A protein and the small-molecule ligand that binds it are described below.
Small molecule (SMILES): CC(=O)N[C@H]1[C@H](O[C@H]2[C@H](O)[C@@H](NC(C)=O)CO[C@@H]2CO)O[C@H](CO)[C@@H](O)[C@@H]1O

Sequence of chain 1.C:
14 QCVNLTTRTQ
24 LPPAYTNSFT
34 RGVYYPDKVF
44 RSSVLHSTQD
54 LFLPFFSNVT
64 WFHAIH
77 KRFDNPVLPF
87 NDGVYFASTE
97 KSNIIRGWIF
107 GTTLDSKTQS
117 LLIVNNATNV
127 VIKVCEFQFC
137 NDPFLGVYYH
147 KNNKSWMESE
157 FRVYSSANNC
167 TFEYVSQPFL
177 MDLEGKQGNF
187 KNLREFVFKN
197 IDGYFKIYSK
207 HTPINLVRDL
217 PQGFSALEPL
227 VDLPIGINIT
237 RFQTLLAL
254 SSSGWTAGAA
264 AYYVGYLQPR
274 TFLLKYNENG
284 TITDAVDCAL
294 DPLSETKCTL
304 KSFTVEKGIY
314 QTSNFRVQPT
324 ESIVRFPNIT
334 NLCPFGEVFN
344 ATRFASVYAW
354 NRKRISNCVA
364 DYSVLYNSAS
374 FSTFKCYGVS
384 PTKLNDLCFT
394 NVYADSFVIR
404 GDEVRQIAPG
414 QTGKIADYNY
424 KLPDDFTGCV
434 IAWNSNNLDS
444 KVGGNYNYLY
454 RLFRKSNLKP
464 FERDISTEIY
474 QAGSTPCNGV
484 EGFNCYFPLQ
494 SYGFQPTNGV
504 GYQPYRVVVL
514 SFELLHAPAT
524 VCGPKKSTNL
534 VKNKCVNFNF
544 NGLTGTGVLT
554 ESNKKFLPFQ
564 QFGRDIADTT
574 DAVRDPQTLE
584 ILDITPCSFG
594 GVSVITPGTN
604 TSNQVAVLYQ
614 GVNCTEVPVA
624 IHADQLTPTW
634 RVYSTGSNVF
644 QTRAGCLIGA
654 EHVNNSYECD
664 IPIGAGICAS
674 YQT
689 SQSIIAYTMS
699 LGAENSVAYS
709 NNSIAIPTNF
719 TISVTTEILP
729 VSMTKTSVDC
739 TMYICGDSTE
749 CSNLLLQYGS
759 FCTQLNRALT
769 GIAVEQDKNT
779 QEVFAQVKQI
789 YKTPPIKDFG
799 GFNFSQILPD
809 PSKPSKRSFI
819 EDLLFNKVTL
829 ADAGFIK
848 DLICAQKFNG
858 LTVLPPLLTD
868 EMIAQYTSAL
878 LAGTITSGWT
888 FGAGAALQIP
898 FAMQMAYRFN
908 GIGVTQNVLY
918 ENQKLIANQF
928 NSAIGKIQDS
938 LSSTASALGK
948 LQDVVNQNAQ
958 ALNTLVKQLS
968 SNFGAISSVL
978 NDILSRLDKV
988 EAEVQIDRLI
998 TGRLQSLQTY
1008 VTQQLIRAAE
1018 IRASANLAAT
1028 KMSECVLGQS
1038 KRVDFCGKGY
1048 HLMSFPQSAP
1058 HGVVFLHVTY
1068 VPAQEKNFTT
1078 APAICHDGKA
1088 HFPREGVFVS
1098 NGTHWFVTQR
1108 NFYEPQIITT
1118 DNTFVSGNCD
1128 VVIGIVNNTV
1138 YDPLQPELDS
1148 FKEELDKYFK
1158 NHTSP

Binding-site contacts:
Ligand atom C7 contacts residue GLU154 of chain 1.C at 4.4 Å.
Ligand atom O5 contacts residue ASN125 of chain 1.C at 4.0 Å.
Ligand atom C2 contacts residue ASN122 of chain 1.C at 2.7 Å.
Ligand atom C3 contacts residue ASN125 of chain 1.C at 4.0 Å.
Ligand atom O7 contacts residue VAL171 of chain 1.C at 3.3 Å.
Ligand atom C6 contacts residue VAL127 of chain 1.C at 4.2 Å (hydrophobic).
Ligand atom C2 contacts residue ASN125 of chain 1.C at 4.3 Å.
Ligand atom C8 contacts residue LYS129 of chain 1.C at 3.6 Å.
Ligand atom C7 contacts residue ASN122 of chain 1.C at 3.6 Å.
Ligand atom C8 contacts residue VAL127 of chain 1.C at 4.3 Å (hydrophobic).
Ligand atom O6 contacts residue VAL127 of chain 1.C at 3.0 Å.
Ligand atom C7 contacts residue THR124 of chain 1.C at 4.2 Å.
Ligand atom C5 contacts residue ASN122 of chain 1.C at 3.7 Å.
Ligand atom N2 contacts residue ASN125 of chain 1.C at 4.2 Å.
Ligand atom C3 contacts residue ASN122 of chain 1.C at 4.0 Å.
Ligand atom C5 contacts residue ASN125 of chain 1.C at 3.9 Å.
Ligand atom O7 contacts residue GLU154 of chain 1.C at 4.0 Å.
Ligand atom C4 contacts residue ASN122 of chain 1.C at 4.3 Å.
Ligand atom C7 contacts residue VAL171 of chain 1.C at 3.8 Å (hydrophobic).
Ligand atom C1 contacts residue ASN122 of chain 1.C at 1.6 Å.
Ligand atom C8 contacts residue GLU169 of chain 1.C at 3.1 Å.
Ligand atom O5 contacts residue VAL127 of chain 1.C at 4.2 Å.
Ligand atom C8 contacts residue ALA123 of chain 1.C at 4.3 Å (hydrophobic).
Ligand atom C1 contacts residue ASN125 of chain 1.C at 3.5 Å.
Ligand atom O5 contacts residue ASN122 of chain 1.C at 2.3 Å (h-bond).
Ligand atom N2 contacts residue THR124 of chain 1.C at 4.0 Å.
Ligand atom C8 contacts residue VAL171 of chain 1.C at 3.6 Å (hydrophobic).
Ligand atom C8 contacts residue THR124 of chain 1.C at 3.2 Å.
Ligand atom O7 contacts residue ASN122 of chain 1.C at 3.6 Å.
Ligand atom N2 contacts residue ASN122 of chain 1.C at 3.1 Å (h-bond).
Ligand atom C8 contacts residue ASN122 of chain 1.C at 4.5 Å.